Sequence of chain 2.A:
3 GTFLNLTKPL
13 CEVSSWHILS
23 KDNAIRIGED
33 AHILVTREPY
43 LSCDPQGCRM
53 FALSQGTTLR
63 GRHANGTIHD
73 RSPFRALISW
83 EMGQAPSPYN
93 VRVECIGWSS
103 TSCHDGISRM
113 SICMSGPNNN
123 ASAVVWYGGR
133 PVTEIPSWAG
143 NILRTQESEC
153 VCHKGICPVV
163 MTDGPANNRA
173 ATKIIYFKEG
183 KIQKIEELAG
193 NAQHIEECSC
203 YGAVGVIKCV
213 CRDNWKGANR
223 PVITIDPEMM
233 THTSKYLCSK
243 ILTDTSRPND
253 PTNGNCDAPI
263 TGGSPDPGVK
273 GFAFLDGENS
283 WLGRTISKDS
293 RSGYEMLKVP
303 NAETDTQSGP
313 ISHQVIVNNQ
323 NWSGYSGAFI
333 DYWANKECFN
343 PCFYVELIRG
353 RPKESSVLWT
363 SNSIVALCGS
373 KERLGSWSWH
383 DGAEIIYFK

Binding-site contacts:
Ligand atom C6 contacts residue LEU376 of chain 3.A at 2.9 Å (hydrophobic).
Ligand atom O3 contacts residue ASP252 of chain 3.A at 3.2 Å (salt-bridge).
Ligand atom O6 contacts residue GLY377 of chain 3.A at 3.8 Å.
Ligand atom O5 contacts residue HIS315 of chain 3.A at 3.3 Å (h-bond).
Ligand atom C7 contacts residue HIS315 of chain 3.A at 3.7 Å.
Ligand atom O5 contacts residue PRO312 of chain 3.A at 3.4 Å.
Ligand atom C6 contacts residue GLU297 of chain 3.A at 3.1 Å.
Ligand atom O2 contacts residue ILE243 of chain 3.A at 3.5 Å.
Ligand atom O6 contacts residue HIS315 of chain 3.A at 3.2 Å.
Ligand atom C1 contacts residue HIS315 of chain 3.A at 3.7 Å.
Ligand atom O2 contacts residue LEU299 of chain 3.A at 3.5 Å.
Ligand atom C8 contacts residue HIS315 of chain 3.A at 3.5 Å.
Ligand atom C7 contacts residue ASN122 of chain 2.A at 3.1 Å.
Ligand atom C1 contacts residue ASN122 of chain 2.A at 1.5 Å.
Ligand atom C2 contacts residue HIS315 of chain 3.A at 3.6 Å.
Ligand atom C3 contacts residue HIS315 of chain 3.A at 3.6 Å.
Ligand atom C3 contacts residue ASN122 of chain 2.A at 3.6 Å.
Ligand atom O5 contacts residue ASN122 of chain 2.A at 2.4 Å (h-bond).
Ligand atom O6 contacts residue LEU376 of chain 3.A at 3.0 Å (h-bond).
Ligand atom C1 contacts residue HIS315 of chain 3.A at 3.7 Å.
Ligand atom O3 contacts residue ARG286 of chain 3.A at 2.9 Å (salt-bridge).
Ligand atom O5 contacts residue GLY377 of chain 3.A at 3.0 Å.
Ligand atom C6 contacts residue VAL317 of chain 3.A at 3.6 Å (hydrophobic).
Ligand atom C2 contacts residue ASN122 of chain 2.A at 2.2 Å.
Ligand atom O3 contacts residue HIS315 of chain 3.A at 2.9 Å (h-bond).
Ligand atom O6 contacts residue GLU297 of chain 3.A at 2.6 Å (salt-bridge).
Ligand atom N2 contacts residue ASN122 of chain 2.A at 2.6 Å (h-bond).
Ligand atom C3 contacts residue ARG286 of chain 3.A at 3.6 Å.
Ligand atom O7 contacts residue ASN122 of chain 2.A at 3.3 Å (h-bond).
Ligand atom C8 contacts residue SER16 of chain 3.A at 3.6 Å.
Ligand atom C5 contacts residue ASN122 of chain 2.A at 3.7 Å.
Ligand atom O4 contacts residue HIS315 of chain 3.A at 3.1 Å.
Ligand atom O5 contacts residue HIS315 of chain 3.A at 2.9 Å (h-bond).
Ligand atom O2 contacts residue ASP252 of chain 3.A at 2.5 Å (salt-bridge).
Ligand atom O6 contacts residue HIS315 of chain 3.A at 3.4 Å (h-bond).
Ligand atom N2 contacts residue HIS315 of chain 3.A at 3.0 Å (h-bond).
Ligand atom O6 contacts residue SER378 of chain 3.A at 3.4 Å (h-bond).
Ligand atom C6 contacts residue HIS315 of chain 3.A at 3.6 Å.
Ligand atom C2 contacts residue ASP252 of chain 3.A at 3.2 Å.
Ligand atom O3 contacts residue SER314 of chain 3.A at 3.2 Å.

A small-molecule ligand and the protein it binds are described below.
Small molecule (SMILES): CC(=O)N[C@H]1[C@H](O[C@H]2[C@H](O)[C@@H](NC(C)=O)CO[C@@H]2CO)O[C@H](CO)[C@@H](O[C@@H]2O[C@H](CO[C@H]3O[C@H](CO[C@H]4O[C@H](CO)[C@@H](O)[C@H](O)[C@@H]4O)[C@@H](O)[C@H](O[C@H]4O[C@H](CO)[C@@H](O)[C@H](O)[C@@H]4O)[C@@H]3O)[C@@H](O)[C@H](O)[C@@H]2O)[C@@H]1O

Sequence of chain 3.A:
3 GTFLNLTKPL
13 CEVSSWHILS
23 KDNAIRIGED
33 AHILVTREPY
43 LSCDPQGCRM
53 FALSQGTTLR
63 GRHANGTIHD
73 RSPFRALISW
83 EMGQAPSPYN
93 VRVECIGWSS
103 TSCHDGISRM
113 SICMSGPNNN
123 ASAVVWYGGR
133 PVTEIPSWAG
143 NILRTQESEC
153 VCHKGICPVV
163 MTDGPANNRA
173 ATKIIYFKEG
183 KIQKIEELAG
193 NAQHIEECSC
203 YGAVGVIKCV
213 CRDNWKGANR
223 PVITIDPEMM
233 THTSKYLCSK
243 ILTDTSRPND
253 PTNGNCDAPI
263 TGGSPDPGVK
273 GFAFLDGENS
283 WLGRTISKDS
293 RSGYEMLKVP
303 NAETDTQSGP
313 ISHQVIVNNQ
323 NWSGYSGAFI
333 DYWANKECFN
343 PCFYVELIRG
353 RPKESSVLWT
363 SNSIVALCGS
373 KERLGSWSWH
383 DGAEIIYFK